Binding-site contacts:
Ligand atom O7 contacts residue ASN13 of chain 1.A at 4.1 Å.
Ligand atom O7 contacts residue GLY9 of chain 1.A at 3.5 Å.
Ligand atom C1 contacts residue ASN13 of chain 1.A at 1.5 Å.
Ligand atom C3 contacts residue ASN13 of chain 1.A at 4.0 Å.
Ligand atom C4 contacts residue ASN13 of chain 1.A at 4.3 Å.
Ligand atom C8 contacts residue PHE12 of chain 1.A at 4.1 Å (hydrophobic).
Ligand atom N2 contacts residue ASN13 of chain 1.A at 3.1 Å (h-bond).
Ligand atom C5 contacts residue ASN13 of chain 1.A at 4.2 Å.
Ligand atom O7 contacts residue SER41 of chain 1.A at 4.4 Å.
Ligand atom O5 contacts residue ASN13 of chain 1.A at 2.4 Å (h-bond).
Ligand atom C8 contacts residue PHE8 of chain 1.A at 4.4 Å (hydrophobic).
Ligand atom C8 contacts residue LEU38 of chain 1.A at 3.5 Å (hydrophobic).
Ligand atom C7 contacts residue GLY9 of chain 1.A at 4.0 Å.
Ligand atom C5 contacts residue ASN13 of chain 1.A at 3.6 Å.
Ligand atom C8 contacts residue GLY9 of chain 1.A at 4.3 Å.
Ligand atom C6 contacts residue ASN13 of chain 1.A at 4.0 Å.
Ligand atom C7 contacts residue ASN13 of chain 1.A at 3.9 Å.
Ligand atom C2 contacts residue ASN13 of chain 1.A at 2.7 Å.

A protein and the small-molecule ligand that binds it are described below.
Small molecule (SMILES): CC(=O)N[C@H]1[C@H](O[C@H]2[C@H](O)[C@@H](NC(C)=O)CO[C@@H]2CO[C@H]2O[C@@H](C)[C@@H](O)[C@@H](O)[C@@H]2O)O[C@H](CO)[C@@H](O[C@@H]2O[C@H](CO)[C@@H](O)[C@H](O)[C@@H]2O)[C@@H]1O

Sequence of chain 1.A:
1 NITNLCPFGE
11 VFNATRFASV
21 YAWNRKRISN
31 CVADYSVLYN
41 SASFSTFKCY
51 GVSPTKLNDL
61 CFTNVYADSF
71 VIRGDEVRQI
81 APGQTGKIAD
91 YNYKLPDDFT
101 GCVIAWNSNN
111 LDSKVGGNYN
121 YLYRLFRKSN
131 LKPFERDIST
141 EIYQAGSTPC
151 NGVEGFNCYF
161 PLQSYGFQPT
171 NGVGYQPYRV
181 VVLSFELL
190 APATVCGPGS